Sequence of chain 1.A:
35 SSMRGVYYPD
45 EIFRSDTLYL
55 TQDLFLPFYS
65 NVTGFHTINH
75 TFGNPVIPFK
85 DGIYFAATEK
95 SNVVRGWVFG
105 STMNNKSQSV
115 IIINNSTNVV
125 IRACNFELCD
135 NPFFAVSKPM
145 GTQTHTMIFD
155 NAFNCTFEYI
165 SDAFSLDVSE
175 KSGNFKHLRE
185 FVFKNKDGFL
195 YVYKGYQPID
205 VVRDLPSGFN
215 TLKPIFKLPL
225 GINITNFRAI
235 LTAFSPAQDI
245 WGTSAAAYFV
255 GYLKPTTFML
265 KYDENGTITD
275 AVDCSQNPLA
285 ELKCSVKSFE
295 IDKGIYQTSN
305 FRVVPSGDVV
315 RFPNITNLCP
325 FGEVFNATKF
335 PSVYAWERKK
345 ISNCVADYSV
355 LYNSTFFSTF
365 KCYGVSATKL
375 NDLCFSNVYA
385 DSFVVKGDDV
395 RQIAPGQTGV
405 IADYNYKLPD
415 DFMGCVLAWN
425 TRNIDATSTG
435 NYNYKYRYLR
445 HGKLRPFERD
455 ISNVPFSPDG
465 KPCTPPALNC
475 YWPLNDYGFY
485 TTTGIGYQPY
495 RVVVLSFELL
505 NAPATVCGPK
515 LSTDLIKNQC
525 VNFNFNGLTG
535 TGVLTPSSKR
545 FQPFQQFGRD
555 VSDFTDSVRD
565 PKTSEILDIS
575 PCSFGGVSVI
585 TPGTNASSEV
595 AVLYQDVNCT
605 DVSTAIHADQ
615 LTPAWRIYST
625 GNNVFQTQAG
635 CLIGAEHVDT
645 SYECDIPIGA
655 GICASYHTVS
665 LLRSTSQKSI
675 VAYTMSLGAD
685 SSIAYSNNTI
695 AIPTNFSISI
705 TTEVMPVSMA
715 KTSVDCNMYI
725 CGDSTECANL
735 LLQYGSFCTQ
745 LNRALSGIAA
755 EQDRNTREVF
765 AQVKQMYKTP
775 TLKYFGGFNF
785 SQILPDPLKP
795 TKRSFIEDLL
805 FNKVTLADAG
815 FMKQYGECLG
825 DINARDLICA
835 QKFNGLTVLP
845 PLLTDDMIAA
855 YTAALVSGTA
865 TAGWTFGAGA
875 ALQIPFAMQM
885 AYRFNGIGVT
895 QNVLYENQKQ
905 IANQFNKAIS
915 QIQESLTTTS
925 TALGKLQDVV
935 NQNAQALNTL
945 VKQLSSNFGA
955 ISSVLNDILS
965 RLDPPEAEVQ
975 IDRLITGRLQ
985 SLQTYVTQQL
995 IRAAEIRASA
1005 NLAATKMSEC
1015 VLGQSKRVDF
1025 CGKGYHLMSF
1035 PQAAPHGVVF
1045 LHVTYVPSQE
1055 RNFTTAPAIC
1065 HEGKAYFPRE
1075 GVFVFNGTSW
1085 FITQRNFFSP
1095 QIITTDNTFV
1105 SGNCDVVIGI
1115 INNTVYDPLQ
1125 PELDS

The protein below binds the small molecule below.
Small molecule (SMILES): CC(=O)N[C@@H]1[C@@H](O)[C@H](O)[C@@H](CO)O[C@H]1O

Binding-site contacts:
Ligand atom N2 contacts residue ASN158 of chain 1.A at 3.0 Å (h-bond).
Ligand atom O5 contacts residue ASN158 of chain 1.A at 2.4 Å (h-bond).
Ligand atom C4 contacts residue ASN158 of chain 1.A at 4.3 Å.
Ligand atom C7 contacts residue ASN158 of chain 1.A at 3.6 Å.
Ligand atom C3 contacts residue ASN158 of chain 1.A at 3.8 Å.
Ligand atom C5 contacts residue ASN158 of chain 1.A at 3.7 Å.
Ligand atom O6 contacts residue GLN112 of chain 1.A at 4.3 Å.
Ligand atom C2 contacts residue ASN129 of chain 1.A at 3.9 Å.
Ligand atom N2 contacts residue ASN129 of chain 1.A at 4.2 Å.
Ligand atom O5 contacts residue ASN129 of chain 1.A at 4.5 Å.
Ligand atom O7 contacts residue PHE157 of chain 1.A at 3.8 Å.
Ligand atom O5 contacts residue LYS110 of chain 1.A at 4.5 Å.
Ligand atom C1 contacts residue ASN158 of chain 1.A at 1.4 Å.
Ligand atom C7 contacts residue ASN129 of chain 1.A at 3.8 Å.
Ligand atom C1 contacts residue ASN129 of chain 1.A at 3.8 Å.
Ligand atom O7 contacts residue ASN129 of chain 1.A at 2.8 Å (h-bond).
Ligand atom C7 contacts residue PHE157 of chain 1.A at 3.7 Å (hydrophobic).
Ligand atom C2 contacts residue ASN158 of chain 1.A at 2.6 Å.
Ligand atom O7 contacts residue ASN158 of chain 1.A at 3.7 Å.
Ligand atom C8 contacts residue PHE157 of chain 1.A at 3.5 Å (hydrophobic).